The small molecule below binds the protein below.
Small molecule (SMILES): NCCCC[C@H](NC(=O)[C@H](CO)NC(=O)[C@H](Cc1ccccc1)NC(=O)[C@H](CS)NC(=O)[C@H](CC(N)=O)NC(=O)CN)C(=O)N1CCC[C@H]1C(=O)N[C@@H](CCCN=C(N)N)C(=O)O

Binding-site contacts:
Ligand atom CD contacts residue PHE217 of chain 1.B at 3.2 Å (hydrophobic).
Ligand atom CB contacts residue ASN379 of chain 1.B at 3.4 Å.
Ligand atom CD contacts residue PHE94 of chain 1.B at 3.3 Å (hydrophobic).
Ligand atom N contacts residue HIS204 of chain 1.B at 3.5 Å (h-bond).
Ligand atom OD1 contacts residue ASN152 of chain 1.B at 2.9 Å (h-bond).
Ligand atom NZ contacts residue ASP91 of chain 1.B at 3.0 Å (salt-bridge).
Ligand atom N contacts residue HIS204 of chain 1.B at 3.4 Å.
Ligand atom O contacts residue VAL87 of chain 1.B at 3.5 Å.
Ligand atom CG contacts residue ASN152 of chain 1.B at 3.2 Å.
Ligand atom NZ contacts residue ASP377 of chain 1.B at 3.5 Å (salt-bridge).
Ligand atom ND2 contacts residue ASN152 of chain 1.B at 2.8 Å (h-bond).
Ligand atom CE2 contacts residue SER311 of chain 1.B at 3.0 Å.
Ligand atom OG contacts residue HIS204 of chain 1.B at 3.2 Å (h-bond).
Ligand atom ND2 contacts residue TYR86 of chain 1.B at 3.5 Å (h-bond).
Ligand atom OG contacts residue GLY378 of chain 1.B at 2.7 Å (h-bond).
Ligand atom OXT contacts residue HIS219 of chain 1.B at 3.0 Å (h-bond).
Ligand atom OG contacts residue ASP377 of chain 1.B at 3.2 Å (salt-bridge).
Ligand atom CA contacts residue ILE375 of chain 1.B at 3.4 Å (hydrophobic).
Ligand atom CZ contacts residue SER311 of chain 1.B at 3.1 Å.
Ligand atom NH2 contacts residue ILE375 of chain 1.B at 3.2 Å.
Ligand atom N contacts residue ILE375 of chain 1.B at 2.8 Å (h-bond).
Ligand atom O contacts residue HIS204 of chain 1.B at 3.3 Å (h-bond).
Ligand atom ND2 contacts residue MYA1 of chain 1.H at 3.1 Å.
Ligand atom SG contacts residue ASN379 of chain 1.B at 3.0 Å (h-bond).
Ligand atom NZ contacts residue ASP89 of chain 1.B at 2.9 Å (salt-bridge).
Ligand atom C contacts residue HIS204 of chain 1.B at 3.3 Å.
Ligand atom O contacts residue ASP377 of chain 1.B at 2.9 Å (salt-bridge).
Ligand atom O contacts residue HIS219 of chain 1.B at 2.9 Å (h-bond).
Ligand atom C contacts residue HIS204 of chain 1.B at 3.2 Å.
Ligand atom O contacts residue GLY376 of chain 1.B at 2.9 Å.
Ligand atom CZ contacts residue PHE94 of chain 1.B at 3.3 Å (hydrophobic).
Ligand atom N contacts residue ASP377 of chain 1.B at 3.1 Å (salt-bridge).
Ligand atom CA contacts residue TYR202 of chain 1.B at 3.5 Å (hydrophobic).
Ligand atom O contacts residue HIS204 of chain 1.B at 3.0 Å.
Ligand atom C contacts residue HIS219 of chain 1.B at 3.2 Å.
Ligand atom CD2 contacts residue PHE96 of chain 1.B at 3.3 Å (hydrophobic).
Ligand atom CB contacts residue HIS204 of chain 1.B at 3.4 Å.
Ligand atom O contacts residue PHE96 of chain 1.B at 3.3 Å.
Ligand atom ND2 contacts residue THR188 of chain 1.B at 3.3 Å (h-bond).
Ligand atom O contacts residue ASP89 of chain 1.B at 3.5 Å.

Sequence of chain 1.B:
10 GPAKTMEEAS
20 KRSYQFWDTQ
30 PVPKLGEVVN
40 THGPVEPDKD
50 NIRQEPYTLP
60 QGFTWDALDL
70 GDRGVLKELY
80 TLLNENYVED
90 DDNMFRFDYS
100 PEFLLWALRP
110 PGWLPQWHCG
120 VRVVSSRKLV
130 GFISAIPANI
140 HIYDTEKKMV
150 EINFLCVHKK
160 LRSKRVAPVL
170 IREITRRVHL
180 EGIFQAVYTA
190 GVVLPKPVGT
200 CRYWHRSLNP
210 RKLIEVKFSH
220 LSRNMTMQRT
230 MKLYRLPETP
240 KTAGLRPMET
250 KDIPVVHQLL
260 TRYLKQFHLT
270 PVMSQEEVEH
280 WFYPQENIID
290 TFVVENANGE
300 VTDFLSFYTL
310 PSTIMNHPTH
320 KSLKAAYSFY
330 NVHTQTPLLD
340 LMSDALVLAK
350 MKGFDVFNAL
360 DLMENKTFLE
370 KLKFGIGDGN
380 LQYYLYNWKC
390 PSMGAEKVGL